A small-molecule ligand and the protein it binds are described below.
Small molecule (SMILES): CCc1nc(N)nc(N)c1OCCCOc1ccccc1CCC(=O)O

Sequence of chain 1.B:
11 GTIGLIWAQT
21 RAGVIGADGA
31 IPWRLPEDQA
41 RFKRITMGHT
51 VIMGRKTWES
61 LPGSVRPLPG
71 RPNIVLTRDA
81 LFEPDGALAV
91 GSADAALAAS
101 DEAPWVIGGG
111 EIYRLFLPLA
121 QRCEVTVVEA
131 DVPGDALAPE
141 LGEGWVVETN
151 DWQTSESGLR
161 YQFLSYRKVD

Binding-site contacts:
Ligand atom C9 contacts residue ASP38 of chain 1.B at 3.6 Å.
Ligand atom O26 contacts residue ARG71 of chain 1.B at 2.8 Å (salt-bridge).
Ligand atom N2 contacts residue NAP1 of chain 1.K at 3.6 Å.
Ligand atom N8 contacts residue ILE16 of chain 1.B at 3.8 Å.
Ligand atom C3 contacts residue ASP38 of chain 1.B at 3.6 Å.
Ligand atom N7 contacts residue TYR113 of chain 1.B at 3.3 Å (h-bond).
Ligand atom C24 contacts residue LEU68 of chain 1.B at 3.6 Å (hydrophobic).
Ligand atom O26 contacts residue LYS43 of chain 1.B at 3.7 Å.
Ligand atom C3 contacts residue PHE42 of chain 1.B at 3.8 Å (hydrophobic).
Ligand atom N7 contacts residue NAP1 of chain 1.K at 3.7 Å.
Ligand atom N2 contacts residue ILE16 of chain 1.B at 3.5 Å (h-bond).
Ligand atom C24 contacts residue ARG71 of chain 1.B at 3.3 Å.
Ligand atom C6 contacts residue PHE42 of chain 1.B at 3.8 Å (hydrophobic).
Ligand atom N8 contacts residue TRP17 of chain 1.B at 3.5 Å.
Ligand atom N7 contacts residue PHE42 of chain 1.B at 3.5 Å.
Ligand atom O11 contacts residue NAP1 of chain 1.K at 3.5 Å.
Ligand atom C14 contacts residue LEU61 of chain 1.B at 3.6 Å (hydrophobic).
Ligand atom C9 contacts residue ILE31 of chain 1.B at 3.6 Å (hydrophobic).
Ligand atom O25 contacts residue LEU68 of chain 1.B at 3.8 Å.
Ligand atom O26 contacts residue PHE42 of chain 1.B at 3.2 Å.
Ligand atom C1 contacts residue ILE16 of chain 1.B at 3.7 Å (hydrophobic).
Ligand atom O25 contacts residue PRO69 of chain 1.B at 3.8 Å.
Ligand atom C18 contacts residue GLN39 of chain 1.B at 3.6 Å.
Ligand atom O25 contacts residue LYS43 of chain 1.B at 3.8 Å.
Ligand atom N8 contacts residue ASP38 of chain 1.B at 3.0 Å (salt-bridge).
Ligand atom N2 contacts residue TRP17 of chain 1.B at 3.3 Å.
Ligand atom N7 contacts residue ILE107 of chain 1.B at 3.0 Å (h-bond).
Ligand atom O25 contacts residue ARG71 of chain 1.B at 2.6 Å (salt-bridge).
Ligand atom N4 contacts residue ASP38 of chain 1.B at 2.7 Å (salt-bridge).
Ligand atom N8 contacts residue ALA18 of chain 1.B at 3.8 Å.
Ligand atom C10 contacts residue ASP38 of chain 1.B at 3.6 Å.
Ligand atom N2 contacts residue PHE42 of chain 1.B at 3.4 Å.
Ligand atom C6 contacts residue NAP1 of chain 1.K at 3.5 Å.
Ligand atom C12 contacts residue PHE42 of chain 1.B at 3.4 Å (hydrophobic).
Ligand atom C5 contacts residue ASP38 of chain 1.B at 3.6 Å.
Ligand atom C3 contacts residue TRP17 of chain 1.B at 3.8 Å (hydrophobic).
Ligand atom C1 contacts residue NAP1 of chain 1.K at 3.4 Å.
Ligand atom N7 contacts residue ILE16 of chain 1.B at 3.0 Å (h-bond).
Ligand atom C23 contacts residue LEU68 of chain 1.B at 3.8 Å (hydrophobic).
Ligand atom C1 contacts residue PHE42 of chain 1.B at 3.4 Å (hydrophobic).